A protein and the small-molecule ligand that binds it are described below.
Small molecule (SMILES): CCOC(=O)CNCc1ccc(-c2cn[nH]c2-c2c[nH]c(C(=O)N[C@H](CO)c3ccc(F)c(Cl)c3)c2)cc1Cl

Binding-site contacts:
Ligand atom C18 contacts residue ASN154 of chain 1.A at 3.6 Å.
Ligand atom N2 contacts residue ALA52 of chain 1.A at 3.9 Å.
Ligand atom C18 contacts residue ASP167 of chain 1.A at 3.7 Å.
Ligand atom C26 contacts residue ILE31 of chain 1.A at 3.7 Å (hydrophobic).
Ligand atom CL1 contacts residue GLY37 of chain 1.A at 3.4 Å.
Ligand atom N4 contacts residue GLN105 of chain 1.A at 2.8 Å (h-bond).
Ligand atom C14 contacts residue ILE84 of chain 1.A at 3.6 Å (hydrophobic).
Ligand atom N3 contacts residue ASP106 of chain 1.A at 3.0 Å (salt-bridge).
Ligand atom C9 contacts residue ILE31 of chain 1.A at 3.6 Å (hydrophobic).
Ligand atom F contacts residue GLY37 of chain 1.A at 3.4 Å.
Ligand atom C17 contacts residue ASP167 of chain 1.A at 3.8 Å.
Ligand atom O3 contacts residue LYS54 of chain 1.A at 2.8 Å (salt-bridge).
Ligand atom C14 contacts residue GLN105 of chain 1.A at 3.6 Å.
Ligand atom CL2 contacts residue VAL39 of chain 1.A at 3.5 Å.
Ligand atom C8 contacts residue ILE31 of chain 1.A at 3.7 Å (hydrophobic).
Ligand atom C2 contacts residue GLU33 of chain 1.A at 3.2 Å.
Ligand atom C20 contacts residue LYS54 of chain 1.A at 3.6 Å.
Ligand atom O4 contacts residue ASN154 of chain 1.A at 2.7 Å (h-bond).
Ligand atom O4 contacts residue CYS166 of chain 1.A at 3.6 Å (h-bond).
Ligand atom C23 contacts residue LYS54 of chain 1.A at 3.7 Å.
Ligand atom N3 contacts residue ALA52 of chain 1.A at 3.4 Å.
Ligand atom C26 contacts residue VAL39 of chain 1.A at 3.8 Å (hydrophobic).
Ligand atom CL1 contacts residue MET38 of chain 1.A at 3.8 Å.
Ligand atom N2 contacts residue ASP106 of chain 1.A at 3.6 Å.
Ligand atom CL2 contacts residue GLY32 of chain 1.A at 3.5 Å.
Ligand atom C15 contacts residue GLN105 of chain 1.A at 3.9 Å.
Ligand atom C11 contacts residue MET108 of chain 1.A at 3.3 Å (hydrophobic).
Ligand atom C20 contacts residue ASP167 of chain 1.A at 3.9 Å.
Ligand atom C24 contacts residue LYS54 of chain 1.A at 3.8 Å.
Ligand atom C7 contacts residue ASP111 of chain 1.A at 3.6 Å.
Ligand atom C12 contacts residue LEU156 of chain 1.A at 3.6 Å (hydrophobic).
Ligand atom O3 contacts residue GLN105 of chain 1.A at 3.6 Å.
Ligand atom N3 contacts residue LEU156 of chain 1.A at 3.6 Å.
Ligand atom N4 contacts residue ILE84 of chain 1.A at 3.7 Å.
Ligand atom C13 contacts residue LEU156 of chain 1.A at 3.7 Å (hydrophobic).
Ligand atom N2 contacts residue MET108 of chain 1.A at 3.1 Å (h-bond).
Ligand atom O4 contacts residue ASP167 of chain 1.A at 3.7 Å.
Ligand atom CL1 contacts residue VAL39 of chain 1.A at 3.6 Å.
Ligand atom C16 contacts residue LYS54 of chain 1.A at 3.9 Å.
Ligand atom CL1 contacts residue GLY34 of chain 1.A at 3.1 Å.

Sequence of chain 1.A:
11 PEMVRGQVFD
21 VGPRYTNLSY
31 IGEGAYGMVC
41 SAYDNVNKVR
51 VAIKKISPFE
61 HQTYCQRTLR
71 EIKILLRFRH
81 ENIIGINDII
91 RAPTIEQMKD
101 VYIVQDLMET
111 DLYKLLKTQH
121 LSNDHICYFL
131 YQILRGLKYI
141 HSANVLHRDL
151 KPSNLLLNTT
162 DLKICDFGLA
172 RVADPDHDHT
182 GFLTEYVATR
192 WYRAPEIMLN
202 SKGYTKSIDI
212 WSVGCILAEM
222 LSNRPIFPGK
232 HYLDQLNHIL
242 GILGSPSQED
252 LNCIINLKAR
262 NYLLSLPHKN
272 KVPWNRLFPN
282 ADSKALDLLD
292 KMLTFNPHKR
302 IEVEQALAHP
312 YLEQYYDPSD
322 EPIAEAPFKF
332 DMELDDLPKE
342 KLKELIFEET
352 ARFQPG